Binding-site contacts:
Ligand atom C1 contacts residue PHE361 of chain 1.A at 3.8 Å (hydrophobic).
Ligand atom C2 contacts residue ALA371 of chain 1.A at 4.0 Å (hydrophobic).
Ligand atom C11 contacts residue LEU375 of chain 1.A at 4.3 Å (hydrophobic).
Ligand atom C19 contacts residue ALA371 of chain 1.A at 4.0 Å (hydrophobic).
Ligand atom C12 contacts residue ILE358 of chain 1.A at 3.9 Å (hydrophobic).
Ligand atom C21 contacts residue PRO354 of chain 1.A at 3.7 Å (hydrophobic).
Ligand atom O1 contacts residue OLA1 of chain 1.K at 4.1 Å.
Ligand atom C14 contacts residue PHE361 of chain 1.A at 4.4 Å (hydrophobic).
Ligand atom O1 contacts residue CYS368 of chain 1.A at 3.5 Å.
Ligand atom C19 contacts residue OLA1 of chain 1.K at 3.9 Å.
Ligand atom C3 contacts residue SER369 of chain 1.A at 3.4 Å.
Ligand atom C24 contacts residue ILE357 of chain 1.A at 4.3 Å (hydrophobic).
Ligand atom C19 contacts residue LEU375 of chain 1.A at 3.8 Å (hydrophobic).
Ligand atom C26 contacts residue LEU353 of chain 1.A at 3.8 Å (hydrophobic).
Ligand atom C21 contacts residue ILE357 of chain 1.A at 4.2 Å (hydrophobic).
Ligand atom C17 contacts residue ILE357 of chain 1.A at 4.4 Å (hydrophobic).
Ligand atom C3 contacts residue CYS368 of chain 1.A at 4.1 Å (hydrophobic).
Ligand atom C9 contacts residue PHE361 of chain 1.A at 4.1 Å (hydrophobic).
Ligand atom C26 contacts residue PRO354 of chain 1.A at 3.7 Å (hydrophobic).
Ligand atom C3 contacts residue OLA1 of chain 1.K at 4.5 Å.
Ligand atom C18 contacts residue OLA1 of chain 1.K at 4.0 Å.
Ligand atom C27 contacts residue LEU350 of chain 1.A at 4.1 Å (hydrophobic).
Ligand atom C2 contacts residue PHE361 of chain 1.A at 4.5 Å (hydrophobic).
Ligand atom C23 contacts residue ILE357 of chain 1.A at 4.2 Å (hydrophobic).
Ligand atom C12 contacts residue ILE357 of chain 1.A at 4.1 Å (hydrophobic).
Ligand atom C26 contacts residue ILE357 of chain 1.A at 4.0 Å (hydrophobic).
Ligand atom C19 contacts residue PRO372 of chain 1.A at 4.4 Å (hydrophobic).
Ligand atom C23 contacts residue PRO354 of chain 1.A at 4.3 Å (hydrophobic).
Ligand atom O1 contacts residue SER369 of chain 1.A at 2.6 Å (h-bond).
Ligand atom C18 contacts residue LEU375 of chain 1.A at 4.1 Å (hydrophobic).
Ligand atom C12 contacts residue PHE361 of chain 1.A at 4.2 Å (hydrophobic).
Ligand atom C2 contacts residue SER369 of chain 1.A at 3.2 Å.
Ligand atom C11 contacts residue PHE361 of chain 1.A at 4.2 Å (hydrophobic).
Ligand atom C2 contacts residue HIS370 of chain 1.A at 4.4 Å.
Ligand atom C1 contacts residue ALA371 of chain 1.A at 4.4 Å (hydrophobic).
Ligand atom C11 contacts residue ILE358 of chain 1.A at 4.0 Å (hydrophobic).
Ligand atom C4 contacts residue OLA1 of chain 1.K at 3.9 Å.

Sequence of chain 1.A:
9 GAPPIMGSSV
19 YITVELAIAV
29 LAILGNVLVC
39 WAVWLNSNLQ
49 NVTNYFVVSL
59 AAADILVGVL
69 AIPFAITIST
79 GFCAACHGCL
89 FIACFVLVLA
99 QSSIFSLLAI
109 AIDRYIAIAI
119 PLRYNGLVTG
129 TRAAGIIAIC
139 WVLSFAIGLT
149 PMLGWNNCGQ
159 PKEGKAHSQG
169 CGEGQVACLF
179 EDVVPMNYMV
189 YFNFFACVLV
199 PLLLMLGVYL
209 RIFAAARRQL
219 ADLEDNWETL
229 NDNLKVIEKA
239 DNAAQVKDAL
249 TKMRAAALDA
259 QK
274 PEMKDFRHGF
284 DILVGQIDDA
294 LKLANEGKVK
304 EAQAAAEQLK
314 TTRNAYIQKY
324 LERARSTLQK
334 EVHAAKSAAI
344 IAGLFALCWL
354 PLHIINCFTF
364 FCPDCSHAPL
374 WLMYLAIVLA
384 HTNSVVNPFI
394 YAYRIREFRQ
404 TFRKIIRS

A protein and the small-molecule ligand that binds it are described below.
Small molecule (SMILES): CC(C)CCC[C@@H](C)[C@H]1CC[C@H]2[C@@H]3CC=C4C[C@@H](O)CC[C@]4(C)[C@H]3CC[C@]12C